Sequence of chain 1.F:
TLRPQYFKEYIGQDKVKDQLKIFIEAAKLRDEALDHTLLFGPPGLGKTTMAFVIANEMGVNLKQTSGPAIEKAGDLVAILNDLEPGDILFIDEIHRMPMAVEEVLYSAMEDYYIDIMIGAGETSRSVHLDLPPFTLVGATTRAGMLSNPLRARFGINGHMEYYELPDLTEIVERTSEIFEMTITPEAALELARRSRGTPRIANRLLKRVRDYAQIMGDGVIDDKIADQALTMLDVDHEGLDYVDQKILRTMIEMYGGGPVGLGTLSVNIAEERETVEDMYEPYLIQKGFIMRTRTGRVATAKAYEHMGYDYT

Sequence of chain 1.E:
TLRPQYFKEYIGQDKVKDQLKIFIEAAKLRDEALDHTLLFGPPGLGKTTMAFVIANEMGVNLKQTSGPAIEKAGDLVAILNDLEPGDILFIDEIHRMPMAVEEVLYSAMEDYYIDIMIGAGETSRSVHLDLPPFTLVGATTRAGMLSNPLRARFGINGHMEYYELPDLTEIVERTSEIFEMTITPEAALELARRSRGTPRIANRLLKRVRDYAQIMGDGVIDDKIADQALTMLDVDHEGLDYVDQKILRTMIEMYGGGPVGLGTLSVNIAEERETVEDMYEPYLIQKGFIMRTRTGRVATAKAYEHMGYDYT

This protein binds this small molecule.
Small molecule (SMILES): Nc1ncnc2c1ncn2[C@@H]1O[C@H](COP(=O)(O)OP(=O)(O)OP(O)(O)=S)[C@@H](O)[C@H]1O

Binding-site contacts:
Ligand atom O1A contacts residue THR49 of chain 1.F at 2.7 Å (h-bond).
Ligand atom O2G contacts residue ARG200 of chain 1.F at 3.4 Å (salt-bridge).
Ligand atom O2B contacts residue MG1 of chain 1.T at 2.8 Å.
Ligand atom O3B contacts residue ARG200 of chain 1.F at 3.0 Å (salt-bridge).
Ligand atom O2A contacts residue ARG200 of chain 1.F at 3.4 Å (salt-bridge).
Ligand atom O1A contacts residue THR48 of chain 1.F at 3.6 Å.
Ligand atom O3G contacts residue ARG200 of chain 1.F at 2.6 Å (salt-bridge).
Ligand atom O3A contacts residue GLY44 of chain 1.F at 3.9 Å.
Ligand atom O3B contacts residue GLY44 of chain 1.F at 3.4 Å.
Ligand atom N6 contacts residue TYR10 of chain 1.F at 3.5 Å.
Ligand atom S1G contacts residue GLY44 of chain 1.F at 3.7 Å.
Ligand atom PB contacts residue GLY44 of chain 1.F at 3.8 Å.
Ligand atom O2A contacts residue MG1 of chain 1.T at 3.5 Å.
Ligand atom N6 contacts residue TYR163 of chain 1.F at 3.6 Å (h-bond).
Ligand atom PB contacts residue THR48 of chain 1.F at 3.8 Å.
Ligand atom S1G contacts residue LYS47 of chain 1.F at 3.2 Å (salt-bridge).
Ligand atom N6 contacts residue ILE11 of chain 1.F at 2.9 Å (h-bond).
Ligand atom O1B contacts residue LEU45 of chain 1.F at 3.8 Å.
Ligand atom O2' contacts residue LEU2 of chain 1.F at 3.8 Å.
Ligand atom N3 contacts residue PRO4 of chain 1.F at 3.9 Å.
Ligand atom O2' contacts residue ASN203 of chain 1.F at 3.6 Å.
Ligand atom N7 contacts residue TYR10 of chain 1.F at 3.8 Å.
Ligand atom O2G contacts residue THR48 of chain 1.F at 3.7 Å.
Ligand atom N1 contacts residue PRO4 of chain 1.F at 3.8 Å.
Ligand atom PG contacts residue ARG200 of chain 1.F at 3.1 Å.
Ligand atom C8 contacts residue GLY46 of chain 1.F at 3.8 Å.
Ligand atom O3A contacts residue GLY46 of chain 1.F at 3.2 Å (h-bond).
Ligand atom N7 contacts residue TYR163 of chain 1.F at 3.5 Å (h-bond).
Ligand atom C8 contacts residue PRO199 of chain 1.F at 3.9 Å (hydrophobic).
Ligand atom C5' contacts residue THR49 of chain 1.F at 3.9 Å.
Ligand atom O2G contacts residue MG1 of chain 1.T at 2.6 Å.
Ligand atom O2B contacts residue THR48 of chain 1.F at 2.3 Å (h-bond).
Ligand atom O1B contacts residue GLY44 of chain 1.F at 3.4 Å (h-bond).
Ligand atom O2A contacts residue THR48 of chain 1.F at 3.6 Å.
Ligand atom O2' contacts residue PRO4 of chain 1.F at 3.9 Å.
Ligand atom O1A contacts residue GLY46 of chain 1.F at 3.5 Å.
Ligand atom C2 contacts residue PRO4 of chain 1.F at 3.6 Å (hydrophobic).
Ligand atom O3' contacts residue ASN203 of chain 1.F at 2.9 Å (h-bond).
Ligand atom O1B contacts residue GLY46 of chain 1.F at 3.6 Å.
Ligand atom O1B contacts residue LYS47 of chain 1.F at 3.3 Å (salt-bridge).